Sequence of chain 1.I:
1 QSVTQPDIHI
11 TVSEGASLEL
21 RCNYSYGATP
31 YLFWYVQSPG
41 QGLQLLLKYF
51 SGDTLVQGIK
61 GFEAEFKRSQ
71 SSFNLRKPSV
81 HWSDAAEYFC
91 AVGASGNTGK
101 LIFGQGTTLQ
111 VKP

Sequence of chain 1.A:
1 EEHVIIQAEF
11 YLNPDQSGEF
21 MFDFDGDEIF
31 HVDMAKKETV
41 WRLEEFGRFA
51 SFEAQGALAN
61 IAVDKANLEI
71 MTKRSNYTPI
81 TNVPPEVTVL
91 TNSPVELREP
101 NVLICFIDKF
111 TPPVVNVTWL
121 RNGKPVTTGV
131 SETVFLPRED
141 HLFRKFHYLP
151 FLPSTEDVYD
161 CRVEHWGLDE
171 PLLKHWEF

A small-molecule ligand and the protein it binds are described below.
Small molecule (SMILES): CC[C@H](C)[C@H](NC(=O)[C@H](CCCN=C(N)N)NC(=O)[C@H](/C=C\CCN)NC(=O)[C@@H]1CCCN1C(=O)[C@@H](NC(=O)[C@H](CC(N)=O)NC(=O)[C@H](CS)NC(=O)[C@H](CCCN=C(N)N)NC(=O)[C@@H](NC(=O)[C@H](Cc1cnc[nH]1)NC(=O)[C@@H](N)CCC(N)=O)[C@@H](C)CC)[C@@H](C)CC)C(=O)N[C@@H](CO)C(=O)N[C@@H](C)C(=O)O

Sequence of chain 1.J:
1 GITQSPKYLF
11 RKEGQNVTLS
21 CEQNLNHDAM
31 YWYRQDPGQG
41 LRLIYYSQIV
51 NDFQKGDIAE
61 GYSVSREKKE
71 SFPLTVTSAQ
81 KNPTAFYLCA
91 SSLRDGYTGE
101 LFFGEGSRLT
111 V

Sequence of chain 1.B:
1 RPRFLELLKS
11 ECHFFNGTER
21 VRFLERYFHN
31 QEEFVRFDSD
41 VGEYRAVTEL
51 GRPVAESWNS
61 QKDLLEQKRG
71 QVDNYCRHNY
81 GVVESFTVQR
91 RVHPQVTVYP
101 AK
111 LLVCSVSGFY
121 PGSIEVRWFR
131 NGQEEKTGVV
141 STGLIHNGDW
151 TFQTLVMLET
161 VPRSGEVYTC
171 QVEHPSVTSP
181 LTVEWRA

Binding-site contacts:
Ligand atom O contacts residue HIS78 of chain 1.B at 3.1 Å (h-bond).
Ligand atom CE contacts residue ASP95 of chain 1.J at 3.4 Å.
Ligand atom CB contacts residue GLY96 of chain 1.J at 3.2 Å.
Ligand atom CG contacts residue GLY96 of chain 1.I at 3.1 Å.
Ligand atom ND2 contacts residue GLU25 of chain 1.B at 3.2 Å (salt-bridge).
Ligand atom CD contacts residue ASN60 of chain 1.A at 2.9 Å.
Ligand atom NH2 contacts residue ASP28 of chain 1.J at 2.9 Å (salt-bridge).
Ligand atom N contacts residue TYR27 of chain 1.B at 2.9 Å (h-bond).
Ligand atom CB contacts residue ASN67 of chain 1.A at 3.0 Å.
Ligand atom CD contacts residue HIS78 of chain 1.B at 3.2 Å.
Ligand atom O contacts residue TYR75 of chain 1.B at 3.3 Å.
Ligand atom NH2 contacts residue THR29 of chain 1.I at 3.3 Å (h-bond).
Ligand atom N contacts residue SER51 of chain 1.A at 3.0 Å (h-bond).
Ligand atom O contacts residue ASP95 of chain 1.J at 2.8 Å (salt-bridge).
Ligand atom ND2 contacts residue PHE23 of chain 1.B at 2.9 Å.
Ligand atom OD1 contacts residue LYS68 of chain 1.B at 2.8 Å (salt-bridge).
Ligand atom NH1 contacts residue HIS78 of chain 1.B at 2.7 Å (h-bond).
Ligand atom O contacts residue GLN7 of chain 1.A at 3.1 Å (h-bond).
Ligand atom O contacts residue ARG74 of chain 1.A at 3.4 Å (salt-bridge).
Ligand atom O contacts residue ASN79 of chain 1.B at 3.0 Å (h-bond).
Ligand atom CD contacts residue ASN74 of chain 1.B at 3.4 Å.
Ligand atom N contacts residue ASN67 of chain 1.A at 2.8 Å (h-bond).
Ligand atom CG contacts residue TRP58 of chain 1.B at 3.3 Å (hydrophobic).
Ligand atom O contacts residue ASP95 of chain 1.J at 3.2 Å (salt-bridge).
Ligand atom N contacts residue TYR75 of chain 1.B at 3.4 Å.
Ligand atom NE contacts residue GLY96 of chain 1.I at 3.4 Å.
Ligand atom NZ contacts residue ASP95 of chain 1.J at 2.7 Å (salt-bridge).
Ligand atom N contacts residue GLN7 of chain 1.A at 3.2 Å (h-bond).
Ligand atom CD1 contacts residue GLY96 of chain 1.J at 3.1 Å.
Ligand atom O contacts residue ALA50 of chain 1.A at 3.4 Å.
Ligand atom NH1 contacts residue ASN74 of chain 1.B at 3.3 Å (h-bond).
Ligand atom CG2 contacts residue ARG94 of chain 1.J at 3.2 Å.
Ligand atom CA contacts residue SER51 of chain 1.A at 3.4 Å.
Ligand atom O contacts residue LYS68 of chain 1.B at 2.7 Å (salt-bridge).
Ligand atom CD contacts residue ASP95 of chain 1.J at 3.2 Å.
Ligand atom NZ contacts residue GLN61 of chain 1.B at 3.3 Å (h-bond).
Ligand atom O contacts residue ASN60 of chain 1.A at 2.9 Å (h-bond).
Ligand atom C contacts residue ASP95 of chain 1.J at 3.2 Å.
Ligand atom N contacts residue ASN79 of chain 1.B at 2.9 Å (h-bond).
Ligand atom NH1 contacts residue THR29 of chain 1.I at 3.1 Å.